Sequence of chain 1.D:
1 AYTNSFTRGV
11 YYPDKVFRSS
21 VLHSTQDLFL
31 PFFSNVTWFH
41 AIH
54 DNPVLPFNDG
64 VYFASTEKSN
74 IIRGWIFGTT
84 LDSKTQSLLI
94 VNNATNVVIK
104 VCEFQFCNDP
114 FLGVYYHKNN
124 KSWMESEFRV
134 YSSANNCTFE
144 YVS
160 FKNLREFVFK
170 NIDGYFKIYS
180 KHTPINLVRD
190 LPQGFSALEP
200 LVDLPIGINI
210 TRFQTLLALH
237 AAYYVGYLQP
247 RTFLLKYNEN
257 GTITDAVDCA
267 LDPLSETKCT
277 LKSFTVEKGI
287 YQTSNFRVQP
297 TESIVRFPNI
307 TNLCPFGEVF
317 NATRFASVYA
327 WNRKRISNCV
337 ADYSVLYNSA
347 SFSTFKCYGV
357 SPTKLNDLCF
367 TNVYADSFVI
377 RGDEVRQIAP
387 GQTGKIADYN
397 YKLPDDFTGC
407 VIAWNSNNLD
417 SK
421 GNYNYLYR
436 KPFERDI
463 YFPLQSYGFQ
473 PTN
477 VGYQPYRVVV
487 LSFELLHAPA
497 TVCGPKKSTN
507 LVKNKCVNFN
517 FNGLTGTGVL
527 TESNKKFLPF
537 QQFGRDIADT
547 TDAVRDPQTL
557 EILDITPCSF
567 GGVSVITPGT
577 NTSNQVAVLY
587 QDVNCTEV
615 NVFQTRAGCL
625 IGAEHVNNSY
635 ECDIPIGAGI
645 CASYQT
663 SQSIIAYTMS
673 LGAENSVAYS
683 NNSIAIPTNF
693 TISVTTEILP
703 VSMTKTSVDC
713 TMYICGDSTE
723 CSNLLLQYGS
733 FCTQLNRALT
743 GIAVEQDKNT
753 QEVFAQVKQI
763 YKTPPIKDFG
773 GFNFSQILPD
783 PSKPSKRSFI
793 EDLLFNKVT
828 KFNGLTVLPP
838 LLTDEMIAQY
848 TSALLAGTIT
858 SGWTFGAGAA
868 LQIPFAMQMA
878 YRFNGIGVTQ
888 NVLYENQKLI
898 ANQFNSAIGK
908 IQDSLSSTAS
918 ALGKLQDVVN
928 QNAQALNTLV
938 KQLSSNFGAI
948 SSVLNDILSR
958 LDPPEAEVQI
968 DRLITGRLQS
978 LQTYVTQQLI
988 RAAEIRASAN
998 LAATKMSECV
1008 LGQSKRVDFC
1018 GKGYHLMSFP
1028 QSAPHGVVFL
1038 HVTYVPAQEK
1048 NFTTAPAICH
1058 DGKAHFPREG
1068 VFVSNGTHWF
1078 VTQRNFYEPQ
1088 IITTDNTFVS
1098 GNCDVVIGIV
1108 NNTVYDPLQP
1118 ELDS

Binding-site contacts:
Ligand atom C4 contacts residue ASN317 of chain 1.D at 4.2 Å.
Ligand atom C8 contacts residue LEU342 of chain 1.D at 3.6 Å (hydrophobic).
Ligand atom O7 contacts residue PHE312 of chain 1.D at 4.2 Å.
Ligand atom C7 contacts residue ASN317 of chain 1.D at 3.7 Å.
Ligand atom C2 contacts residue ASN317 of chain 1.D at 2.5 Å.
Ligand atom C7 contacts residue GLY313 of chain 1.D at 4.4 Å.
Ligand atom O5 contacts residue ASN317 of chain 1.D at 2.3 Å (h-bond).
Ligand atom O7 contacts residue GLY313 of chain 1.D at 3.7 Å.
Ligand atom C3 contacts residue ASN317 of chain 1.D at 3.8 Å.
Ligand atom C5 contacts residue ASN317 of chain 1.D at 3.7 Å.
Ligand atom C8 contacts residue PHE316 of chain 1.D at 3.8 Å (hydrophobic).
Ligand atom N2 contacts residue ASN317 of chain 1.D at 3.1 Å (h-bond).
Ligand atom O7 contacts residue ASN317 of chain 1.D at 3.8 Å.
Ligand atom C1 contacts residue ASN317 of chain 1.D at 1.4 Å.

A small-molecule ligand and the protein it binds are described below.
Small molecule (SMILES): CC(=O)N[C@@H]1[C@@H](O)[C@H](O)[C@@H](CO)O[C@H]1O